Binding-site contacts:
Ligand atom N1 contacts residue TYR90 of chain 1.E at 3.9 Å.
Ligand atom CL contacts residue HIS114 of chain 1.A at 3.6 Å.
Ligand atom C8 contacts residue CYS190 of chain 1.E at 3.1 Å (hydrophobic).
Ligand atom C10 contacts residue VAL116 of chain 1.A at 4.2 Å (hydrophobic).
Ligand atom CL contacts residue HIS106 of chain 1.A at 3.8 Å.
Ligand atom C4 contacts residue TYR90 of chain 1.E at 3.7 Å (hydrophobic).
Ligand atom C8 contacts residue TYR194 of chain 1.E at 3.4 Å (hydrophobic).
Ligand atom C9 contacts residue CYS190 of chain 1.E at 3.7 Å (hydrophobic).
Ligand atom C7 contacts residue TRP146 of chain 1.E at 2.9 Å (hydrophobic).
Ligand atom C3 contacts residue TRP146 of chain 1.E at 3.7 Å (hydrophobic).
Ligand atom C6 contacts residue TRP146 of chain 1.E at 3.7 Å (hydrophobic).
Ligand atom C2 contacts residue TYR194 of chain 1.E at 3.4 Å (hydrophobic).
Ligand atom C2 contacts residue CYS190 of chain 1.E at 4.2 Å (hydrophobic).
Ligand atom C3 contacts residue TYR90 of chain 1.E at 3.6 Å (hydrophobic).
Ligand atom C1 contacts residue TRP146 of chain 1.E at 3.5 Å (hydrophobic).
Ligand atom C10 contacts residue TRP146 of chain 1.E at 3.7 Å (hydrophobic).
Ligand atom C3 contacts residue SER145 of chain 1.E at 4.2 Å.
Ligand atom C11 contacts residue TRP146 of chain 1.E at 3.1 Å (hydrophobic).
Ligand atom C4 contacts residue TYR187 of chain 1.E at 3.5 Å (hydrophobic).
Ligand atom C8 contacts residue TRP146 of chain 1.E at 3.2 Å (hydrophobic).
Ligand atom C9 contacts residue TYR194 of chain 1.E at 3.6 Å (hydrophobic).
Ligand atom C9 contacts residue THR147 of chain 1.E at 3.9 Å.
Ligand atom C1 contacts residue CYS190 of chain 1.E at 3.6 Å (hydrophobic).
Ligand atom N2 contacts residue THR147 of chain 1.E at 4.0 Å.
Ligand atom N2 contacts residue VAL116 of chain 1.A at 3.3 Å.
Ligand atom C5 contacts residue TRP52 of chain 1.A at 3.5 Å (hydrophobic).
Ligand atom C2 contacts residue TRP146 of chain 1.E at 3.6 Å (hydrophobic).
Ligand atom C11 contacts residue VAL116 of chain 1.A at 3.4 Å (hydrophobic).
Ligand atom C11 contacts residue CYS190 of chain 1.E at 4.2 Å (hydrophobic).
Ligand atom N1 contacts residue SER145 of chain 1.E at 4.2 Å.
Ligand atom CL contacts residue THR147 of chain 1.E at 3.4 Å.
Ligand atom C7 contacts residue CYS190 of chain 1.E at 3.4 Å (hydrophobic).
Ligand atom C1 contacts residue CYS189 of chain 1.E at 4.2 Å (hydrophobic).
Ligand atom C3 contacts residue TYR194 of chain 1.E at 3.8 Å (hydrophobic).
Ligand atom N2 contacts residue TRP146 of chain 1.E at 3.5 Å (h-bond).
Ligand atom C9 contacts residue TRP146 of chain 1.E at 3.6 Å (hydrophobic).
Ligand atom N1 contacts residue TRP146 of chain 1.E at 3.0 Å (h-bond).
Ligand atom CL contacts residue ALA105 of chain 1.A at 4.2 Å.
Ligand atom CL contacts residue LYS104 of chain 1.A at 3.5 Å.
Ligand atom C10 contacts residue THR147 of chain 1.E at 3.8 Å.

Sequence of chain 1.E:
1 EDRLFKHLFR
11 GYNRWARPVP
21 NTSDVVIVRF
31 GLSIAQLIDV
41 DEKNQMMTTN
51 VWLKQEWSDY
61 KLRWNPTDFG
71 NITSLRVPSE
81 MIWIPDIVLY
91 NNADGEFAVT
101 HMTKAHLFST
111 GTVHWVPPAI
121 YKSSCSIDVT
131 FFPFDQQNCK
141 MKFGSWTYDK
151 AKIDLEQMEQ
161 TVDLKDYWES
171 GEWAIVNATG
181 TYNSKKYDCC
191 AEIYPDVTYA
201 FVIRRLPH

Sequence of chain 1.A:
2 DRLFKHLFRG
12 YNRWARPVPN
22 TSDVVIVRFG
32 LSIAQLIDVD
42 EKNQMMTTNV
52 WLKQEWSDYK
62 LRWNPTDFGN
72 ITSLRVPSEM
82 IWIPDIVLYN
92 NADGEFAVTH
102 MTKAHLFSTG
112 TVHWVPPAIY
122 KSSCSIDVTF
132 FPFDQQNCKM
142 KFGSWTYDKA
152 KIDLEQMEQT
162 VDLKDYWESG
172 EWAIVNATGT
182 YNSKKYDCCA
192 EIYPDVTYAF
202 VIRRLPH

This small molecule binds to this protein.
Small molecule (SMILES): Clc1ccc([C@H]2C[C@@H]3CC[C@H]2N3)cn1